Binding-site contacts:
Ligand atom C4B contacts residue PHE186 of chain 33.A at 3.6 Å (hydrophobic).
Ligand atom N3A contacts residue ALA24 of chain 33.C at 3.8 Å.
Ligand atom C5B contacts residue PHE186 of chain 33.A at 3.9 Å (hydrophobic).
Ligand atom C4A contacts residue PRO174 of chain 33.A at 3.1 Å (hydrophobic).
Ligand atom C4 contacts residue LEU106 of chain 33.A at 3.9 Å (hydrophobic).
Ligand atom O1B contacts residue ILE104 of chain 33.A at 3.9 Å.
Ligand atom O1A contacts residue PHE186 of chain 33.A at 3.0 Å.
Ligand atom C6B contacts residue TYR128 of chain 33.A at 3.3 Å (hydrophobic).
Ligand atom C31 contacts residue ASN219 of chain 33.A at 3.3 Å.
Ligand atom C3 contacts residue ASN219 of chain 33.A at 4.0 Å.
Ligand atom C5C contacts residue VAL191 of chain 33.A at 3.8 Å (hydrophobic).
Ligand atom C5 contacts residue LEU106 of chain 33.A at 3.8 Å (hydrophobic).
Ligand atom C1B contacts residue ILE104 of chain 33.A at 4.0 Å (hydrophobic).
Ligand atom C1C contacts residue LEU106 of chain 33.A at 3.8 Å (hydrophobic).
Ligand atom C4B contacts residue TYR152 of chain 33.A at 3.8 Å (hydrophobic).
Ligand atom O1 contacts residue LEU106 of chain 33.A at 3.7 Å.
Ligand atom C5A contacts residue PHE186 of chain 33.A at 3.5 Å (hydrophobic).
Ligand atom C3C contacts residue TYR128 of chain 33.A at 3.4 Å (hydrophobic).
Ligand atom O1B contacts residue TYR128 of chain 33.A at 3.4 Å (h-bond).
Ligand atom O1 contacts residue MET221 of chain 33.A at 3.9 Å.
Ligand atom C5A contacts residue VAL176 of chain 33.A at 3.6 Å (hydrophobic).
Ligand atom C4 contacts residue TYR197 of chain 33.A at 3.8 Å (hydrophobic).
Ligand atom N3A contacts residue PRO174 of chain 33.A at 3.7 Å.
Ligand atom C2A contacts residue TYR152 of chain 33.A at 3.6 Å (hydrophobic).
Ligand atom C1C contacts residue TYR128 of chain 33.A at 3.7 Å (hydrophobic).
Ligand atom C2C contacts residue TYR197 of chain 33.A at 3.7 Å (hydrophobic).
Ligand atom C4C contacts residue VAL188 of chain 33.A at 3.7 Å (hydrophobic).
Ligand atom C3B contacts residue TYR152 of chain 33.A at 3.7 Å (hydrophobic).
Ligand atom N2 contacts residue ASN219 of chain 33.A at 3.8 Å.
Ligand atom N3A contacts residue TYR152 of chain 33.A at 3.5 Å.
Ligand atom N3A contacts residue PHE186 of chain 33.A at 4.0 Å.
Ligand atom C1B contacts residue VAL188 of chain 33.A at 3.8 Å (hydrophobic).
Ligand atom C4C contacts residue VAL191 of chain 33.A at 3.0 Å (hydrophobic).
Ligand atom C3B contacts residue VAL188 of chain 33.A at 3.8 Å (hydrophobic).
Ligand atom N2 contacts residue LEU106 of chain 33.A at 3.8 Å.
Ligand atom C2B contacts residue VAL188 of chain 33.A at 3.5 Å (hydrophobic).
Ligand atom C1B contacts residue TYR128 of chain 33.A at 3.6 Å (hydrophobic).
Ligand atom C2A contacts residue PHE186 of chain 33.A at 3.3 Å (hydrophobic).
Ligand atom C6B contacts residue ILE104 of chain 33.A at 3.6 Å (hydrophobic).
Ligand atom C5B contacts residue MET224 of chain 33.A at 3.8 Å (hydrophobic).

Sequence of chain 33.A:
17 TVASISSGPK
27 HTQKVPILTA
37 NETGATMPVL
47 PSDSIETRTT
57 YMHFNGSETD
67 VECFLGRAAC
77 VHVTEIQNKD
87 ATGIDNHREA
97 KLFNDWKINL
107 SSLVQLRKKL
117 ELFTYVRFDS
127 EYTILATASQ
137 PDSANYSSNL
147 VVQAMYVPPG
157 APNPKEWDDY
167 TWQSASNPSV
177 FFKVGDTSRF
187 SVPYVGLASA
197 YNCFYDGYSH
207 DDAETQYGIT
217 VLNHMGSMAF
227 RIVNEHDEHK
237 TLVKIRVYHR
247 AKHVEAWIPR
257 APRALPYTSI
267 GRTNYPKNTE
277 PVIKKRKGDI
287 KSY

Sequence of chain 33.C:
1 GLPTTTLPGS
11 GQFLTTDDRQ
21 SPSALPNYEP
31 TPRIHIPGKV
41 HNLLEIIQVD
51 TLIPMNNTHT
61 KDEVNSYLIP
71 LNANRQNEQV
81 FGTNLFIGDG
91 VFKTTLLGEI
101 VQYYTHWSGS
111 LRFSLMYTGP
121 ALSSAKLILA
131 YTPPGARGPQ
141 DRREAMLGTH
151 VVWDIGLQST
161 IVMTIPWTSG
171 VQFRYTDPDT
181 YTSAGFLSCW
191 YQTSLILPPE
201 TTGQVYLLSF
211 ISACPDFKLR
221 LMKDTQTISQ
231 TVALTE

This protein binds this small molecule.
Small molecule (SMILES): Cc1cc(CCCCCOc2ccc(C3=NCCO3)cc2)on1